Binding-site contacts:
Ligand atom C07 contacts residue HIS18 of chain 2.A at 4.0 Å.
Ligand atom C02 contacts residue GLY9 of chain 2.A at 3.5 Å.
Ligand atom C02 contacts residue SER10 of chain 2.A at 3.2 Å.
Ligand atom C05 contacts residue PHE11 of chain 2.A at 3.9 Å (hydrophobic).
Ligand atom N10 contacts residue GLY89 of chain 2.A at 3.0 Å (h-bond).
Ligand atom C04 contacts residue 9FE1 of chain 2.E at 4.2 Å.
Ligand atom C04 contacts residue HIS18 of chain 2.A at 3.8 Å.
Ligand atom N09 contacts residue GLY89 of chain 2.A at 2.9 Å (h-bond).
Ligand atom C02 contacts residue 9FE1 of chain 2.E at 4.2 Å.
Ligand atom C12 contacts residue 9FE1 of chain 2.E at 3.5 Å.
Ligand atom C06 contacts residue HIS18 of chain 2.A at 3.8 Å.
Ligand atom O01 contacts residue PHE11 of chain 2.A at 4.1 Å.
Ligand atom O03 contacts residue SER10 of chain 2.A at 3.2 Å (h-bond).
Ligand atom N09 contacts residue LYS88 of chain 2.A at 3.9 Å.
Ligand atom C13 contacts residue 9FE1 of chain 2.E at 3.8 Å.
Ligand atom O01 contacts residue SER10 of chain 2.A at 2.8 Å (h-bond).
Ligand atom C11 contacts residue 9FE1 of chain 2.E at 3.5 Å.
Ligand atom C05 contacts residue PRO8 of chain 2.A at 3.8 Å (hydrophobic).
Ligand atom O01 contacts residue GLY9 of chain 2.A at 3.5 Å.
Ligand atom C11 contacts residue GLY89 of chain 2.A at 4.4 Å.
Ligand atom C04 contacts residue PRO8 of chain 2.A at 4.4 Å (hydrophobic).
Ligand atom N10 contacts residue 9FE1 of chain 2.E at 3.4 Å.
Ligand atom C05 contacts residue 9FE1 of chain 2.E at 4.3 Å.
Ligand atom C07 contacts residue GLY89 of chain 2.A at 3.8 Å.
Ligand atom C02 contacts residue PHE11 of chain 2.A at 3.9 Å (hydrophobic).
Ligand atom C04 contacts residue GLY9 of chain 2.A at 4.0 Å.
Ligand atom C06 contacts residue PRO8 of chain 2.A at 4.1 Å (hydrophobic).
Ligand atom C07 contacts residue 9FE1 of chain 2.E at 4.0 Å.
Ligand atom N09 contacts residue 9FE1 of chain 2.E at 3.5 Å.
Ligand atom O03 contacts residue PHE11 of chain 2.A at 2.9 Å (h-bond).
Ligand atom C06 contacts residue 9FE1 of chain 2.E at 4.0 Å.
Ligand atom C05 contacts residue HIS18 of chain 2.A at 3.4 Å.
Ligand atom BR contacts residue HIS18 of chain 2.A at 3.9 Å.
Ligand atom O03 contacts residue GLY9 of chain 2.A at 3.7 Å.
Ligand atom C02 contacts residue HIS18 of chain 2.A at 4.0 Å.
Ligand atom C05 contacts residue GLY9 of chain 2.A at 4.0 Å.
Ligand atom BR contacts residue PHE11 of chain 2.A at 4.1 Å.
Ligand atom BR contacts residue GLY89 of chain 2.A at 4.2 Å.
Ligand atom BR contacts residue VAL21 of chain 2.A at 3.9 Å.
Ligand atom O03 contacts residue HIS18 of chain 2.A at 3.5 Å (h-bond).

Sequence of chain 2.A:
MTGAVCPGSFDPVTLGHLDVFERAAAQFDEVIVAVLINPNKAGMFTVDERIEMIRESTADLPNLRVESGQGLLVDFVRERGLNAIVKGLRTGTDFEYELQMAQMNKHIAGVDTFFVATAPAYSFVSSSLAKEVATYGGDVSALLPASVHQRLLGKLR

This small molecule binds to this protein.
Small molecule (SMILES): O=C(O)c1ccc2[nH]nc(Br)c2c1